Sequence of chain 1.B:
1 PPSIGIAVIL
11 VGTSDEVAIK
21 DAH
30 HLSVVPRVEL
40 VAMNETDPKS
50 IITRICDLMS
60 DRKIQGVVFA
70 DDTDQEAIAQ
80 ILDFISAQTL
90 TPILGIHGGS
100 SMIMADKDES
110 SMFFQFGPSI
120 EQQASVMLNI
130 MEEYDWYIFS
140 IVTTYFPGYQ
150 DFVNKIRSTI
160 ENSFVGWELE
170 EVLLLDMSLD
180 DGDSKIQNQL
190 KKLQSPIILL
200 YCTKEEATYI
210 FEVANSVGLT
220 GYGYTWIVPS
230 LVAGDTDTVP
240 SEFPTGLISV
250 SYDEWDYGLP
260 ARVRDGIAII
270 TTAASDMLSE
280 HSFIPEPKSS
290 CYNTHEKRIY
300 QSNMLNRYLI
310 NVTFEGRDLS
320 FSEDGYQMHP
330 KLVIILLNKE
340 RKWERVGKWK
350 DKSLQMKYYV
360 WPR

Binding-site contacts:
Ligand atom N09 contacts residue GLN79 of chain 1.B at 2.9 Å (h-bond).
Ligand atom C07 contacts residue GLN79 of chain 1.B at 3.5 Å.
Ligand atom C02 contacts residue TYR87 of chain 1.A at 3.5 Å (hydrophobic).
Ligand atom O27 contacts residue GLU205 of chain 1.B at 3.4 Å (salt-bridge).
Ligand atom C02 contacts residue PHE83 of chain 1.B at 3.7 Å (hydrophobic).
Ligand atom N23 contacts residue TYR144 of chain 1.B at 3.6 Å.
Ligand atom S24 contacts residue GLU205 of chain 1.B at 3.6 Å.
Ligand atom C10 contacts residue GLN79 of chain 1.B at 3.5 Å.
Ligand atom O27 contacts residue MET176 of chain 1.B at 3.3 Å.
Ligand atom C25 contacts residue TYR144 of chain 1.B at 3.5 Å (hydrophobic).
Ligand atom O26 contacts residue TYR144 of chain 1.B at 3.6 Å (h-bond).
Ligand atom CL1 contacts residue PHE91 of chain 1.A at 3.5 Å.
Ligand atom C20 contacts residue GLU205 of chain 1.B at 3.7 Å.
Ligand atom C13 contacts residue SER110 of chain 1.A at 3.5 Å.
Ligand atom CL1 contacts residue PRO47 of chain 1.B at 3.4 Å.
Ligand atom O16 contacts residue LEU113 of chain 1.A at 3.6 Å.
Ligand atom O27 contacts residue SER177 of chain 1.B at 3.5 Å (h-bond).
Ligand atom CL1 contacts residue THR88 of chain 1.A at 3.7 Å.
Ligand atom C22 contacts residue SER110 of chain 1.A at 3.5 Å.
Ligand atom C05 contacts residue TYR87 of chain 1.A at 3.5 Å (hydrophobic).
Ligand atom C11 contacts residue GLN79 of chain 1.B at 3.5 Å.
Ligand atom C01 contacts residue TYR87 of chain 1.A at 3.3 Å (hydrophobic).
Ligand atom N23 contacts residue GLU205 of chain 1.B at 3.0 Å (salt-bridge).
Ligand atom C20 contacts residue PHE145 of chain 1.B at 3.7 Å (hydrophobic).
Ligand atom C13 contacts residue ILE111 of chain 1.A at 3.5 Å (hydrophobic).
Ligand atom O26 contacts residue MET176 of chain 1.B at 3.1 Å (h-bond).
Ligand atom C08 contacts residue TYR87 of chain 1.A at 3.5 Å (hydrophobic).
Ligand atom O26 contacts residue LEU174 of chain 1.B at 3.6 Å (h-bond).
Ligand atom C21 contacts residue TYR144 of chain 1.B at 3.6 Å (hydrophobic).
Ligand atom O26 contacts residue THR143 of chain 1.B at 3.6 Å.
Ligand atom CL1 contacts residue TYR87 of chain 1.A at 3.6 Å.
Ligand atom C19 contacts residue GLU205 of chain 1.B at 3.4 Å.
Ligand atom O28 contacts residue GLN79 of chain 1.B at 3.0 Å (h-bond).
Ligand atom C15 contacts residue SER110 of chain 1.A at 3.2 Å.
Ligand atom C01 contacts residue GLN79 of chain 1.B at 3.6 Å.
Ligand atom C17 contacts residue LEU113 of chain 1.A at 3.2 Å (hydrophobic).
Ligand atom C10 contacts residue TYR87 of chain 1.A at 3.6 Å (hydrophobic).
Ligand atom C22 contacts residue LEU113 of chain 1.A at 3.3 Å (hydrophobic).
Ligand atom N23 contacts residue PHE145 of chain 1.B at 3.3 Å (h-bond).
Ligand atom C18 contacts residue LEU113 of chain 1.A at 3.5 Å (hydrophobic).

Sequence of chain 1.A:
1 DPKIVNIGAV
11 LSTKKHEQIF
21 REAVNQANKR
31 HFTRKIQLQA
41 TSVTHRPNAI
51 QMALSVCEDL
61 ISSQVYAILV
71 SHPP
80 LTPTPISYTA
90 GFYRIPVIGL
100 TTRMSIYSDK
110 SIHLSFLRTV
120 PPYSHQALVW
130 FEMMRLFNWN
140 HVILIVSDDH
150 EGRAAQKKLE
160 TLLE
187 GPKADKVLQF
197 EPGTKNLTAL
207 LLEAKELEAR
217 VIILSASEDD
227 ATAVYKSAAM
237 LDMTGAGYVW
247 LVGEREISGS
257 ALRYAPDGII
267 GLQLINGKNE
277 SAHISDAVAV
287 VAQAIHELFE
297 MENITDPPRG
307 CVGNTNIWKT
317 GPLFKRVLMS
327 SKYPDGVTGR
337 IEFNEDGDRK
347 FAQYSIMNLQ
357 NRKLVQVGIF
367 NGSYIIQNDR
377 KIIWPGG

A small-molecule ligand and the protein it binds are described below.
Small molecule (SMILES): CCCN(CCc1ccc(Cl)c(Cl)c1)C[C@H](O)COc1ccc(NS(C)(=O)=O)cc1